Sequence of chain 2.B:
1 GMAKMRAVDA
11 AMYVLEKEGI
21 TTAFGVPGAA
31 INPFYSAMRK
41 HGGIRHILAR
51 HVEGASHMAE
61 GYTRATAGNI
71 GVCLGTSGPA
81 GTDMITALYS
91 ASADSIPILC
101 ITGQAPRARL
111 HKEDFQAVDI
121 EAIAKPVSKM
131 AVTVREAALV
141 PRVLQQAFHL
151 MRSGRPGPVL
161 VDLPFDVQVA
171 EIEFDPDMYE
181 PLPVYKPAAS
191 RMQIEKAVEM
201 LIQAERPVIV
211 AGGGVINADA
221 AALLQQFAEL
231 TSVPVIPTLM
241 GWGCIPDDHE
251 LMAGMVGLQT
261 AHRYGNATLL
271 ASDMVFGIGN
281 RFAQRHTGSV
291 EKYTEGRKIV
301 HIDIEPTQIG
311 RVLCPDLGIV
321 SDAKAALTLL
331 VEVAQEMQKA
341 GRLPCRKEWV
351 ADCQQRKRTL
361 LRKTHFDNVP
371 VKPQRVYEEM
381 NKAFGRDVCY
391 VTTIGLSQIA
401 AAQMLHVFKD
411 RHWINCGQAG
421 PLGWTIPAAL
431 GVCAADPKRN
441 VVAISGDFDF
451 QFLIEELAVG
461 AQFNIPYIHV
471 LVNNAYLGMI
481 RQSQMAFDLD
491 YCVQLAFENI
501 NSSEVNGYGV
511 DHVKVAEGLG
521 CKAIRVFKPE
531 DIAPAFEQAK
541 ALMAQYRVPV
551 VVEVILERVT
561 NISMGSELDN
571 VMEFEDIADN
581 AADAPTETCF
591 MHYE

The small molecule below binds the protein below.
Small molecule (SMILES): COC1=C(OC)C(=O)C(C)=CC1=O

Sequence of chain 1.B:
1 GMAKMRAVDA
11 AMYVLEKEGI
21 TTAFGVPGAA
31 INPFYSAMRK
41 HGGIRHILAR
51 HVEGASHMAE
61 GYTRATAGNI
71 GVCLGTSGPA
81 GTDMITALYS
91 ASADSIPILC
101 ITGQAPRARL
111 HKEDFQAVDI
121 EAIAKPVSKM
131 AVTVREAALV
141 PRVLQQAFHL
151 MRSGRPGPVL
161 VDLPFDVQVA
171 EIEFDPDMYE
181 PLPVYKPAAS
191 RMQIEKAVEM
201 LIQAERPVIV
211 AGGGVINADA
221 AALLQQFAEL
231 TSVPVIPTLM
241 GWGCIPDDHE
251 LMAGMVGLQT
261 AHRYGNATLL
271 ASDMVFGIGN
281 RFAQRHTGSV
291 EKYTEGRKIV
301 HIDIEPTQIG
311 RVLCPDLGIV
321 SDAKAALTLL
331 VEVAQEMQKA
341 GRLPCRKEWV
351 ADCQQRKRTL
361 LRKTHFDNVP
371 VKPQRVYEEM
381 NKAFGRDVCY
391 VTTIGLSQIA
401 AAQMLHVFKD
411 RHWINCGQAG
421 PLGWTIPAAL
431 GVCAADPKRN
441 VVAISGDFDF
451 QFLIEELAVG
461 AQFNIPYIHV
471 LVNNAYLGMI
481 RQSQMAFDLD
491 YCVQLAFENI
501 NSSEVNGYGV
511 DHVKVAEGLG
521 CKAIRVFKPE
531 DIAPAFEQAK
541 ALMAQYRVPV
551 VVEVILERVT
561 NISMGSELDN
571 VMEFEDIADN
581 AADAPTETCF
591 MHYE

Binding-site contacts:
Ligand atom O2 contacts residue GLN462 of chain 1.B at 3.8 Å.
Ligand atom O1 contacts residue CYS492 of chain 2.B at 3.0 Å (h-bond).
Ligand atom CM2 contacts residue PHE463 of chain 1.B at 4.0 Å (hydrophobic).
Ligand atom C2 contacts residue PHE463 of chain 1.B at 3.5 Å (hydrophobic).
Ligand atom CM2 contacts residue GLN494 of chain 2.B at 3.1 Å.
Ligand atom C3 contacts residue PHE463 of chain 1.B at 4.3 Å (hydrophobic).
Ligand atom C2 contacts residue HIS46 of chain 1.B at 4.5 Å.
Ligand atom O1 contacts residue LEU48 of chain 1.B at 3.2 Å.
Ligand atom C1 contacts residue HIS46 of chain 1.B at 3.6 Å.
Ligand atom C5 contacts residue CYS492 of chain 2.B at 2.9 Å (hydrophobic).
Ligand atom C2 contacts residue CYS492 of chain 2.B at 4.1 Å (hydrophobic).
Ligand atom CM3 contacts residue GLN462 of chain 1.B at 4.2 Å.
Ligand atom O1 contacts residue HIS46 of chain 1.B at 2.9 Å (h-bond).
Ligand atom C1 contacts residue PHE463 of chain 1.B at 4.1 Å (hydrophobic).
Ligand atom C6 contacts residue CYS492 of chain 2.B at 1.8 Å (hydrophobic).
Ligand atom O3 contacts residue PHE463 of chain 1.B at 4.4 Å.
Ligand atom C1 contacts residue LEU48 of chain 1.B at 4.2 Å (hydrophobic).
Ligand atom O1 contacts residue ILE47 of chain 1.B at 4.4 Å.
Ligand atom O2 contacts residue PHE463 of chain 1.B at 2.9 Å.
Ligand atom CM5 contacts residue TYR491 of chain 2.B at 3.2 Å (hydrophobic).
Ligand atom O2 contacts residue GLN494 of chain 2.B at 4.4 Å.
Ligand atom C6 contacts residue HIS46 of chain 1.B at 3.8 Å.
Ligand atom CM2 contacts residue CYS492 of chain 2.B at 4.2 Å (hydrophobic).
Ligand atom C4 contacts residue CYS492 of chain 2.B at 4.3 Å (hydrophobic).
Ligand atom CM5 contacts residue CYS492 of chain 2.B at 3.4 Å (hydrophobic).
Ligand atom O2 contacts residue LEU48 of chain 1.B at 3.9 Å.
Ligand atom C5 contacts residue TYR491 of chain 2.B at 4.5 Å (hydrophobic).
Ligand atom O1 contacts residue PHE463 of chain 1.B at 4.1 Å.
Ligand atom CM2 contacts residue GLN462 of chain 1.B at 3.3 Å.
Ligand atom CM2 contacts residue LEU48 of chain 1.B at 3.6 Å (hydrophobic).
Ligand atom C1 contacts residue CYS492 of chain 2.B at 2.8 Å (hydrophobic).